Sequence of chain 15.A:
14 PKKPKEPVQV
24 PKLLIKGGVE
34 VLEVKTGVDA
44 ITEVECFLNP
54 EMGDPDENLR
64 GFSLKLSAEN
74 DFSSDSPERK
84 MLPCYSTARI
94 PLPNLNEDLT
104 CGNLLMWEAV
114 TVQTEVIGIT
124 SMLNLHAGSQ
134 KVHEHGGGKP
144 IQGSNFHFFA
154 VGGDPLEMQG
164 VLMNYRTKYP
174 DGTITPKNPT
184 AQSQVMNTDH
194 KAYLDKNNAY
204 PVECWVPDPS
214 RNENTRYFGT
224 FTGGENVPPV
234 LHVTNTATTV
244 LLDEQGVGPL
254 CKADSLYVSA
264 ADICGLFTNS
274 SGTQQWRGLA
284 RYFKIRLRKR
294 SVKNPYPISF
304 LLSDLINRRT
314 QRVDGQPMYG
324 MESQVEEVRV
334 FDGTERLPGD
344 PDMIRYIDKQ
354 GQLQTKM

Binding-site contacts:
Ligand atom C9 contacts residue GLN278 of chain 15.E at 3.3 Å.
Ligand atom C11 contacts residue HIS138 of chain 15.D at 3.5 Å.
Ligand atom O9 contacts residue LEU67 of chain 15.E at 3.1 Å.
Ligand atom C11 contacts residue PHE270 of chain 15.E at 3.9 Å (hydrophobic).
Ligand atom O9 contacts residue GLN278 of chain 15.E at 4.0 Å.
Ligand atom C6 contacts residue ASN272 of chain 15.E at 3.7 Å.
Ligand atom C11 contacts residue THR276 of chain 15.E at 3.4 Å.
Ligand atom C8 contacts residue GLN278 of chain 15.E at 3.7 Å.
Ligand atom C10 contacts residue LEU62 of chain 15.E at 3.1 Å (hydrophobic).
Ligand atom O1B contacts residue SER274 of chain 15.E at 3.3 Å (h-bond).
Ligand atom N5 contacts residue GLN278 of chain 15.E at 3.7 Å.
Ligand atom N5 contacts residue LEU62 of chain 15.E at 3.9 Å.
Ligand atom C1 contacts residue THR276 of chain 15.E at 3.3 Å.
Ligand atom C6 contacts residue LYS68 of chain 15.E at 4.0 Å.
Ligand atom C11 contacts residue PHE75 of chain 15.A at 3.5 Å (hydrophobic).
Ligand atom C11 contacts residue LEU62 of chain 15.E at 3.5 Å (hydrophobic).
Ligand atom C7 contacts residue GLN278 of chain 15.E at 3.9 Å.
Ligand atom N5 contacts residue ASN272 of chain 15.E at 3.2 Å (h-bond).
Ligand atom C10 contacts residue GLN278 of chain 15.E at 4.0 Å.
Ligand atom C10 contacts residue ASN272 of chain 15.E at 3.9 Å.
Ligand atom C9 contacts residue LYS68 of chain 15.E at 3.8 Å.
Ligand atom O10 contacts residue PHE75 of chain 15.A at 3.9 Å.
Ligand atom C1 contacts residue LYS68 of chain 15.E at 3.8 Å.
Ligand atom O8 contacts residue ASN272 of chain 15.E at 3.5 Å (h-bond).
Ligand atom C11 contacts residue PHE65 of chain 15.E at 3.7 Å (hydrophobic).
Ligand atom O1B contacts residue THR276 of chain 15.E at 3.4 Å (h-bond).
Ligand atom O1A contacts residue THR276 of chain 15.E at 2.6 Å (h-bond).
Ligand atom C11 contacts residue GLN278 of chain 15.E at 3.5 Å.
Ligand atom O8 contacts residue GLN278 of chain 15.E at 3.5 Å (h-bond).
Ligand atom O9 contacts residue LYS68 of chain 15.E at 2.9 Å (salt-bridge).
Ligand atom O1A contacts residue LYS68 of chain 15.E at 3.8 Å.
Ligand atom O8 contacts residue LYS68 of chain 15.E at 3.3 Å.
Ligand atom O7 contacts residue LEU62 of chain 15.E at 3.3 Å.
Ligand atom O1A contacts residue ASN272 of chain 15.E at 3.6 Å.
Ligand atom O8 contacts residue THR276 of chain 15.E at 4.0 Å.
Ligand atom C9 contacts residue LEU67 of chain 15.E at 4.0 Å (hydrophobic).
Ligand atom O1B contacts residue LYS68 of chain 15.E at 3.1 Å.
Ligand atom C11 contacts residue ASN272 of chain 15.E at 3.5 Å.
Ligand atom C7 contacts residue LEU62 of chain 15.E at 3.8 Å (hydrophobic).
Ligand atom O10 contacts residue LEU62 of chain 15.E at 2.8 Å.

Sequence of chain 15.D:
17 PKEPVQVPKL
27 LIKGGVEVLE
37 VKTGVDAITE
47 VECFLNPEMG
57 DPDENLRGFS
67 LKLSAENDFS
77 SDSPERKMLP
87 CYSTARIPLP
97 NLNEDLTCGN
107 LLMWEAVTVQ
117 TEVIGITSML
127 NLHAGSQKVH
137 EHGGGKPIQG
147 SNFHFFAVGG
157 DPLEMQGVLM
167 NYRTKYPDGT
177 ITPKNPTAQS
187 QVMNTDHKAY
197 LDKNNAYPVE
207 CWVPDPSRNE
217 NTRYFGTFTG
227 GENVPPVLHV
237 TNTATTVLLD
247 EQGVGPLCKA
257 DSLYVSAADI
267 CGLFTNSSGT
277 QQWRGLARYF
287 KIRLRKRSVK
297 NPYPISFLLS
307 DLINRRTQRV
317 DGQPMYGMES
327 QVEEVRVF

A small-molecule ligand and the protein it binds are described below.
Small molecule (SMILES): CC(=O)N[C@H]1[C@H]([C@H](O)[C@H](O)CO)O[C@@](O[C@H](CO)[C@@H](O)[C@@H]2O[C@@H](C(=O)O)C[C@H](O)[C@H]2NC(C)=O)(C(=O)O)C[C@@H]1O

Sequence of chain 15.E:
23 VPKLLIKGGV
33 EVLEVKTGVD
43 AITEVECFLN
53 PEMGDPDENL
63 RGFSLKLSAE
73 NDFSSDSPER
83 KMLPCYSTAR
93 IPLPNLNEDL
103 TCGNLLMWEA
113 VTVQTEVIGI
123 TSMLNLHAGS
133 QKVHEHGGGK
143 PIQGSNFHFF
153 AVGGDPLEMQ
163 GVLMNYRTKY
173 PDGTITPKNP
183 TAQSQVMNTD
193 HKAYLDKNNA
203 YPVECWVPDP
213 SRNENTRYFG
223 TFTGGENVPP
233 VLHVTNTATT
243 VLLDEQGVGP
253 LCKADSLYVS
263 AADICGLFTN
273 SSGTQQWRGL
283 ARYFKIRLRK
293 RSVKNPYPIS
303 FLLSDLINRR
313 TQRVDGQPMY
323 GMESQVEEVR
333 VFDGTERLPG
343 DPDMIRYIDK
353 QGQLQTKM